Sequence of chain 7.D:
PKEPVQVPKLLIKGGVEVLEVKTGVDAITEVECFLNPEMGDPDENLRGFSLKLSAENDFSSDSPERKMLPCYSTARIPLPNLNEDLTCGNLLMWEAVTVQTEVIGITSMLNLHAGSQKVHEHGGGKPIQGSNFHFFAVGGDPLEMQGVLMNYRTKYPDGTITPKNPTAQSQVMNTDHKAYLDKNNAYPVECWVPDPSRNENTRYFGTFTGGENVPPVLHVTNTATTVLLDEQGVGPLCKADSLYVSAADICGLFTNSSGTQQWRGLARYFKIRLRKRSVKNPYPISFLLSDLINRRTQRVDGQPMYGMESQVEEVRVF

A small-molecule ligand and the protein it binds are described below.
Small molecule (SMILES): CC(=O)N[C@H]1[C@H]([C@H](O)[C@H](O)CO)O[C@@](O[C@H](CO)[C@@H](O)[C@@H]2O[C@@H](C(=O)O)C[C@H](O)[C@H]2NC(C)=O)(C(=O)O)C[C@@H]1O

Sequence of chain 7.A:
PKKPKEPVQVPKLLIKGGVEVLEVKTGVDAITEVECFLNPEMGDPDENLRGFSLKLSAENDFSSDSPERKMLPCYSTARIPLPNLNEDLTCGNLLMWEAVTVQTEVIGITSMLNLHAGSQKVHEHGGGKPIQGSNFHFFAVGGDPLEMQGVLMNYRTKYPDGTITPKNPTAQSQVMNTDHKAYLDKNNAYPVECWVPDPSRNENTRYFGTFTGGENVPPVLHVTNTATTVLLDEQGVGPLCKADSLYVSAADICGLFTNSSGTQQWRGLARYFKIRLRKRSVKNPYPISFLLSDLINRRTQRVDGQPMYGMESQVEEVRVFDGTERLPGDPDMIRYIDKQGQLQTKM

Sequence of chain 7.E:
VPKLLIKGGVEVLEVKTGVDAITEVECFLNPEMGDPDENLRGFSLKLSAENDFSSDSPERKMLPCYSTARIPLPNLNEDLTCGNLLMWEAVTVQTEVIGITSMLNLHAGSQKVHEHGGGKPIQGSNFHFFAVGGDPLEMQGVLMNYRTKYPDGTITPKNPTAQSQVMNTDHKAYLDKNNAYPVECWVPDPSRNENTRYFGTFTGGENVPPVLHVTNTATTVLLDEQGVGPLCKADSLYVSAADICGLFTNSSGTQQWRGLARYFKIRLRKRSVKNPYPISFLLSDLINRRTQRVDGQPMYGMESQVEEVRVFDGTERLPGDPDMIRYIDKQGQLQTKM

Binding-site contacts:
Ligand atom C11 contacts residue PHE65 of chain 7.E at 3.7 Å (hydrophobic).
Ligand atom C10 contacts residue GLN278 of chain 7.E at 4.0 Å.
Ligand atom C7 contacts residue LEU62 of chain 7.E at 3.8 Å (hydrophobic).
Ligand atom C11 contacts residue PHE270 of chain 7.E at 3.9 Å (hydrophobic).
Ligand atom C11 contacts residue HIS138 of chain 7.D at 3.5 Å.
Ligand atom O1A contacts residue LYS68 of chain 7.E at 3.8 Å.
Ligand atom C1 contacts residue THR276 of chain 7.E at 3.3 Å.
Ligand atom C10 contacts residue ASN272 of chain 7.E at 3.9 Å.
Ligand atom C8 contacts residue GLN278 of chain 7.E at 3.7 Å.
Ligand atom N5 contacts residue GLN278 of chain 7.E at 3.7 Å.
Ligand atom O1B contacts residue LYS68 of chain 7.E at 3.1 Å.
Ligand atom O8 contacts residue LYS68 of chain 7.E at 3.3 Å.
Ligand atom C11 contacts residue THR276 of chain 7.E at 3.4 Å.
Ligand atom O7 contacts residue LEU62 of chain 7.E at 3.3 Å.
Ligand atom N5 contacts residue LEU62 of chain 7.E at 3.9 Å.
Ligand atom O1B contacts residue THR276 of chain 7.E at 3.4 Å (h-bond).
Ligand atom C6 contacts residue LYS68 of chain 7.E at 4.0 Å.
Ligand atom O8 contacts residue ASN272 of chain 7.E at 3.5 Å (h-bond).
Ligand atom C9 contacts residue GLN278 of chain 7.E at 3.3 Å.
Ligand atom O10 contacts residue PHE75 of chain 7.A at 3.9 Å.
Ligand atom O1A contacts residue ASN272 of chain 7.E at 3.6 Å.
Ligand atom O1A contacts residue THR276 of chain 7.E at 2.6 Å (h-bond).
Ligand atom O8 contacts residue THR276 of chain 7.E at 4.0 Å.
Ligand atom C10 contacts residue LEU62 of chain 7.E at 3.1 Å (hydrophobic).
Ligand atom O9 contacts residue LEU67 of chain 7.E at 3.1 Å.
Ligand atom O9 contacts residue LYS68 of chain 7.E at 2.9 Å (salt-bridge).
Ligand atom C11 contacts residue LEU62 of chain 7.E at 3.5 Å (hydrophobic).
Ligand atom C11 contacts residue ASN272 of chain 7.E at 3.5 Å.
Ligand atom C11 contacts residue GLN278 of chain 7.E at 3.5 Å.
Ligand atom C7 contacts residue GLN278 of chain 7.E at 3.9 Å.
Ligand atom N5 contacts residue ASN272 of chain 7.E at 3.2 Å (h-bond).
Ligand atom O9 contacts residue GLN278 of chain 7.E at 4.0 Å.
Ligand atom C9 contacts residue LEU67 of chain 7.E at 4.0 Å (hydrophobic).
Ligand atom O1B contacts residue SER274 of chain 7.E at 3.3 Å (h-bond).
Ligand atom C11 contacts residue PHE75 of chain 7.A at 3.5 Å (hydrophobic).
Ligand atom C1 contacts residue LYS68 of chain 7.E at 3.8 Å.
Ligand atom O10 contacts residue LEU62 of chain 7.E at 2.8 Å.
Ligand atom O8 contacts residue GLN278 of chain 7.E at 3.5 Å (h-bond).
Ligand atom C6 contacts residue ASN272 of chain 7.E at 3.7 Å.
Ligand atom C9 contacts residue LYS68 of chain 7.E at 3.8 Å.